Sequence of chain 16.A:
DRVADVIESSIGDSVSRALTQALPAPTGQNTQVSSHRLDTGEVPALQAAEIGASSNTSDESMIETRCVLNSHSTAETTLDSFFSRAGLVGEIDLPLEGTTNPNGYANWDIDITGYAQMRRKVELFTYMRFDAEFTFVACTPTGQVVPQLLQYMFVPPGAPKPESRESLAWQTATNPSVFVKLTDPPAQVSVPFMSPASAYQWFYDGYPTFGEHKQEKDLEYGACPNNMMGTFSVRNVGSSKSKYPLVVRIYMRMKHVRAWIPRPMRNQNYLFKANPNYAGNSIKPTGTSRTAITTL

Sequence of chain 17.C:
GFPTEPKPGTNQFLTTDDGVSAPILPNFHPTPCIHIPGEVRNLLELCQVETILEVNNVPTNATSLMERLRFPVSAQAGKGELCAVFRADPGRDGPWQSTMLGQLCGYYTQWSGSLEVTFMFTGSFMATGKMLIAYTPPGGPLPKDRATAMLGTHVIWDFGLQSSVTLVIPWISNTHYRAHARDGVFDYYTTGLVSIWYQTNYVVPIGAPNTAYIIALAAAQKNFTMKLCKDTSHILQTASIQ

This protein binds this small molecule.
Small molecule (SMILES): Cc1cc(CCCCCCCOc2ccc(C3=NCCO3)cc2)on1

Sequence of chain 16.C:
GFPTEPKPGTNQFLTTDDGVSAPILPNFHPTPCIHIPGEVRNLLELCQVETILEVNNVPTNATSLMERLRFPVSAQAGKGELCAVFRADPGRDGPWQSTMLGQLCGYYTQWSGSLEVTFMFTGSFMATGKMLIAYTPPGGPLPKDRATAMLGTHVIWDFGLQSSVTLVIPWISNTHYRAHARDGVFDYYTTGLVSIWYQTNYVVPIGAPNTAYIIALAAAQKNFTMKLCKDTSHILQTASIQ

Binding-site contacts:
Ligand atom C4B contacts residue TRP203 of chain 16.A at 3.5 Å (hydrophobic).
Ligand atom N3A contacts residue THR114 of chain 16.A at 4.0 Å.
Ligand atom C5C contacts residue ILE111 of chain 16.A at 3.8 Å (hydrophobic).
Ligand atom C6B contacts residue ILE113 of chain 16.A at 4.0 Å (hydrophobic).
Ligand atom C4C contacts residue VAL192 of chain 16.A at 3.5 Å (hydrophobic).
Ligand atom C4A contacts residue ASP112 of chain 16.A at 2.6 Å.
Ligand atom N2 contacts residue PHE233 of chain 16.A at 3.7 Å.
Ligand atom C2C contacts residue PHE155 of chain 16.A at 3.9 Å (hydrophobic).
Ligand atom C31 contacts residue PRO177 of chain 16.A at 3.9 Å (hydrophobic).
Ligand atom C4B contacts residue ILE113 of chain 16.A at 4.0 Å (hydrophobic).
Ligand atom C3C contacts residue PHE135 of chain 16.A at 3.8 Å (hydrophobic).
Ligand atom C2B contacts residue TYR201 of chain 16.A at 3.5 Å (hydrophobic).
Ligand atom N2 contacts residue PHE155 of chain 16.A at 3.5 Å.
Ligand atom C2B contacts residue TRP203 of chain 16.A at 4.0 Å (hydrophobic).
Ligand atom C5 contacts residue PHE155 of chain 16.A at 3.9 Å (hydrophobic).
Ligand atom C5C contacts residue PHE135 of chain 16.A at 3.5 Å (hydrophobic).
Ligand atom O1 contacts residue PHE233 of chain 16.A at 3.1 Å.
Ligand atom O1 contacts residue PHE155 of chain 16.A at 3.4 Å.
Ligand atom C4C contacts residue PHE135 of chain 16.A at 3.8 Å (hydrophobic).
Ligand atom O1A contacts residue ASN228 of chain 16.A at 3.7 Å.
Ligand atom C2C contacts residue VAL192 of chain 16.A at 3.7 Å (hydrophobic).
Ligand atom C5B contacts residue ASP112 of chain 16.A at 4.0 Å.
Ligand atom O1A contacts residue TRP203 of chain 16.A at 3.3 Å.
Ligand atom C5B contacts residue ILE111 of chain 16.A at 3.9 Å (hydrophobic).
Ligand atom N3A contacts residue ASP112 of chain 16.A at 2.5 Å (salt-bridge).
Ligand atom C3B contacts residue TRP203 of chain 16.A at 3.1 Å (hydrophobic).
Ligand atom O1B contacts residue TYR201 of chain 16.A at 3.4 Å.
Ligand atom C2A contacts residue TRP203 of chain 16.A at 3.6 Å (hydrophobic).
Ligand atom C5A contacts residue ASN228 of chain 16.A at 4.0 Å.
Ligand atom C6C contacts residue TYR201 of chain 16.A at 3.9 Å (hydrophobic).
Ligand atom C4A contacts residue THR114 of chain 16.A at 3.5 Å.
Ligand atom C31 contacts residue VAL179 of chain 16.A at 3.3 Å (hydrophobic).
Ligand atom C5 contacts residue PHE233 of chain 16.A at 4.0 Å (hydrophobic).
Ligand atom C5B contacts residue ILE113 of chain 16.A at 3.5 Å (hydrophobic).
Ligand atom N3A contacts residue ILE113 of chain 16.A at 3.8 Å.
Ligand atom C4 contacts residue ILE24 of chain 16.C at 4.0 Å (hydrophobic).
Ligand atom C5A contacts residue ASP112 of chain 16.A at 4.0 Å.
Ligand atom C2A contacts residue ASP112 of chain 16.A at 3.8 Å.
Ligand atom C3B contacts residue ASN228 of chain 16.A at 4.0 Å.
Ligand atom C31 contacts residue ILE24 of chain 16.C at 3.6 Å (hydrophobic).